This small molecule binds to this protein.
Small molecule (SMILES): CC1(C)CCC(CN2CCN(c3ccc(C(=O)NS(=O)(=O)c4ccc(NCC5CCOCC5)c([N+](=O)[O-])c4)c(Oc4cnc5[nH]ccc5c4)c3)CC2)=C(c2ccc(Cl)cc2)C1

Binding-site contacts:
Ligand atom O5 contacts residue VAL107 of chain 1.A at 3.4 Å.
Ligand atom O2 contacts residue GLY104 of chain 1.A at 3.0 Å (h-bond).
Ligand atom O5 contacts residue TYR161 of chain 1.A at 3.6 Å.
Ligand atom C28 contacts residue TYR161 of chain 1.A at 3.5 Å (hydrophobic).
Ligand atom O2 contacts residue ASN102 of chain 1.A at 3.5 Å.
Ligand atom O5 contacts residue TRP103 of chain 1.A at 3.3 Å (h-bond).
Ligand atom C25 contacts residue TYR161 of chain 1.A at 3.7 Å (hydrophobic).
Ligand atom C9 contacts residue ALA108 of chain 1.A at 3.5 Å (hydrophobic).
Ligand atom CL contacts residue PHE112 of chain 1.A at 3.6 Å.
Ligand atom C37 contacts residue TYR67 of chain 1.A at 3.8 Å (hydrophobic).
Ligand atom C38 contacts residue TYR67 of chain 1.A at 3.7 Å (hydrophobic).
Ligand atom C27 contacts residue TYR161 of chain 1.A at 3.5 Å (hydrophobic).
Ligand atom C14 contacts residue LEU96 of chain 1.A at 3.7 Å (hydrophobic).
Ligand atom O2 contacts residue TRP103 of chain 1.A at 3.6 Å.
Ligand atom CL contacts residue PHE71 of chain 1.A at 3.8 Å.
Ligand atom S contacts residue GLY104 of chain 1.A at 3.7 Å.
Ligand atom O6 contacts residue TYR67 of chain 1.A at 3.7 Å.
Ligand atom C19 contacts residue TYR67 of chain 1.A at 3.7 Å (hydrophobic).
Ligand atom C44 contacts residue LEU96 of chain 1.A at 3.7 Å (hydrophobic).
Ligand atom N3 contacts residue TYR161 of chain 1.A at 3.6 Å.
Ligand atom N5 contacts residue ASP62 of chain 1.A at 3.7 Å.
Ligand atom N5 contacts residue ARG66 of chain 1.A at 3.3 Å.
Ligand atom O5 contacts residue GLY104 of chain 1.A at 3.4 Å (h-bond).
Ligand atom N2 contacts residue GLY104 of chain 1.A at 3.4 Å.
Ligand atom CL contacts residue GLU111 of chain 1.A at 3.7 Å.
Ligand atom C33 contacts residue ASP62 of chain 1.A at 3.7 Å.
Ligand atom C11 contacts residue ASP70 of chain 1.A at 3.7 Å.
Ligand atom C12 contacts residue MET74 of chain 1.A at 3.8 Å (hydrophobic).
Ligand atom C26 contacts residue GLY104 of chain 1.A at 3.3 Å.
Ligand atom N1 contacts residue PHE63 of chain 1.A at 3.7 Å.
Ligand atom C43 contacts residue ALA59 of chain 1.A at 3.1 Å (hydrophobic).
Ligand atom C6 contacts residue MET74 of chain 1.A at 3.6 Å (hydrophobic).
Ligand atom N4 contacts residue TYR161 of chain 1.A at 3.7 Å.
Ligand atom N2 contacts residue ASN102 of chain 1.A at 3.6 Å.
Ligand atom C26 contacts residue TYR161 of chain 1.A at 3.5 Å (hydrophobic).
Ligand atom O5 contacts residue PHE157 of chain 1.A at 3.5 Å.
Ligand atom O4 contacts residue TYR161 of chain 1.A at 3.5 Å.
Ligand atom C39 contacts residue ASP62 of chain 1.A at 3.6 Å.
Ligand atom O4 contacts residue ALA59 of chain 1.A at 3.6 Å.
Ligand atom N6 contacts residue ASP62 of chain 1.A at 2.8 Å (salt-bridge).

Sequence of chain 1.A:
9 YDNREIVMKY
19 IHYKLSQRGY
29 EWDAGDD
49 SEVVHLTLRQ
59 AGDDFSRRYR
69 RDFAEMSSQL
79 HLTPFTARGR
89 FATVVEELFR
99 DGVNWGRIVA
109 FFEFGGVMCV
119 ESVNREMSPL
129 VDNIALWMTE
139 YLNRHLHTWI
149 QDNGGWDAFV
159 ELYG